Sequence of chain 1.A:
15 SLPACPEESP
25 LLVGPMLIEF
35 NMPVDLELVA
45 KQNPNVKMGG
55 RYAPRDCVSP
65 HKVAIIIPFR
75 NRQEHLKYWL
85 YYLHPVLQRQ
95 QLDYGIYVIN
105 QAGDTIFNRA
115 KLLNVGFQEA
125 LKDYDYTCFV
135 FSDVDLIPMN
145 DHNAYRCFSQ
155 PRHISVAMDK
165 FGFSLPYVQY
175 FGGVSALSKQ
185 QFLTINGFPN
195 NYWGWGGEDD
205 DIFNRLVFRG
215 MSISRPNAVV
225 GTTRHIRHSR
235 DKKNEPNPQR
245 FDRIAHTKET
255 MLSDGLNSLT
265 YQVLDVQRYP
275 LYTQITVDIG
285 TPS

Binding-site contacts:
Ligand atom C7 contacts residue ARG244 of chain 1.A at 3.9 Å.
Ligand atom C7 contacts residue ASP204 of chain 1.A at 3.5 Å.
Ligand atom C8 contacts residue ILE248 of chain 1.A at 4.0 Å (hydrophobic).
Ligand atom C3 contacts residue GOL1 of chain 1.I at 4.1 Å.
Ligand atom O3 contacts residue PHE245 of chain 1.A at 3.5 Å.
Ligand atom C3 contacts residue GLY201 of chain 1.A at 4.0 Å.
Ligand atom C1 contacts residue TYR171 of chain 1.A at 3.7 Å (hydrophobic).
Ligand atom N2 contacts residue TYR171 of chain 1.A at 4.0 Å.
Ligand atom O3 contacts residue GLY200 of chain 1.A at 3.5 Å.
Ligand atom O7 contacts residue GLY201 of chain 1.A at 3.8 Å.
Ligand atom C1 contacts residue TYR171 of chain 1.A at 4.1 Å (hydrophobic).
Ligand atom C5 contacts residue TYR174 of chain 1.A at 3.9 Å (hydrophobic).
Ligand atom C5 contacts residue TYR171 of chain 1.A at 3.9 Å (hydrophobic).
Ligand atom O3 contacts residue GOL1 of chain 1.I at 3.3 Å.
Ligand atom C4 contacts residue ASP203 of chain 1.A at 3.6 Å.
Ligand atom O5 contacts residue TYR171 of chain 1.A at 3.9 Å.
Ligand atom C3 contacts residue TYR171 of chain 1.A at 3.7 Å (hydrophobic).
Ligand atom N2 contacts residue ASP204 of chain 1.A at 2.8 Å (salt-bridge).
Ligand atom O7 contacts residue TRP199 of chain 1.A at 4.0 Å.
Ligand atom O4 contacts residue TYR174 of chain 1.A at 3.3 Å.
Ligand atom N2 contacts residue GLY201 of chain 1.A at 3.7 Å.
Ligand atom O7 contacts residue ARG244 of chain 1.A at 2.9 Å (salt-bridge).
Ligand atom O6 contacts residue PHE165 of chain 1.A at 3.7 Å.
Ligand atom O3 contacts residue ASP203 of chain 1.A at 2.7 Å (salt-bridge).
Ligand atom O4 contacts residue ASP203 of chain 1.A at 2.6 Å (salt-bridge).
Ligand atom C6 contacts residue PHE165 of chain 1.A at 3.6 Å (hydrophobic).
Ligand atom C2 contacts residue TYR171 of chain 1.A at 4.0 Å (hydrophobic).
Ligand atom C6 contacts residue TYR174 of chain 1.A at 3.7 Å (hydrophobic).
Ligand atom O1 contacts residue TYR171 of chain 1.A at 3.7 Å.
Ligand atom C3 contacts residue ASP203 of chain 1.A at 3.4 Å.
Ligand atom C8 contacts residue GLY201 of chain 1.A at 3.4 Å.
Ligand atom C8 contacts residue ASP204 of chain 1.A at 3.2 Å.
Ligand atom C4 contacts residue GOL1 of chain 1.I at 3.7 Å.
Ligand atom C7 contacts residue GLY201 of chain 1.A at 3.5 Å.
Ligand atom O4 contacts residue GOL1 of chain 1.I at 3.2 Å.
Ligand atom C2 contacts residue ASP204 of chain 1.A at 3.9 Å.
Ligand atom O3 contacts residue GLY201 of chain 1.A at 2.8 Å (h-bond).
Ligand atom C2 contacts residue TRP199 of chain 1.A at 4.1 Å (hydrophobic).
Ligand atom C3 contacts residue ASP204 of chain 1.A at 4.0 Å.
Ligand atom O6 contacts residue TRP199 of chain 1.A at 3.7 Å.

This protein binds this small molecule.
Small molecule (SMILES): CC(=O)N[C@H]1[C@H](OC[C@H]2O[C@@H](O)[C@H](O)[C@@H](O)[C@H]2O)O[C@H](CO)[C@@H](O)[C@@H]1O